Binding-site contacts:
Ligand atom CB contacts residue GLY283 of chain 1.E at 4.1 Å.
Ligand atom CG contacts residue GLY299 of chain 1.E at 3.6 Å.
Ligand atom CG contacts residue ASP281 of chain 1.E at 3.3 Å.
Ligand atom OE1 contacts residue ASP281 of chain 1.E at 4.0 Å.
Ligand atom C contacts residue ALA284 of chain 1.E at 3.9 Å (hydrophobic).
Ligand atom O contacts residue LEU295 of chain 1.E at 3.8 Å.
Ligand atom O contacts residue GLY299 of chain 1.E at 3.9 Å.
Ligand atom CB contacts residue ASP281 of chain 1.E at 4.0 Å.
Ligand atom CB contacts residue ALA284 of chain 1.E at 3.5 Å (hydrophobic).
Ligand atom CA contacts residue ALA284 of chain 1.E at 4.2 Å (hydrophobic).
Ligand atom O contacts residue LEU296 of chain 1.E at 3.3 Å (h-bond).
Ligand atom OE2 contacts residue ASP281 of chain 1.E at 4.1 Å.
Ligand atom N contacts residue ALA284 of chain 1.E at 4.2 Å.
Ligand atom OE1 contacts residue GLY283 of chain 1.E at 4.0 Å.
Ligand atom OXT contacts residue LEU296 of chain 1.E at 4.0 Å.
Ligand atom N contacts residue ALA287 of chain 1.E at 4.3 Å.
Ligand atom O contacts residue ALA284 of chain 1.E at 3.5 Å.
Ligand atom OXT contacts residue ALA287 of chain 1.E at 4.0 Å.
Ligand atom CB contacts residue GLY299 of chain 1.E at 3.8 Å.
Ligand atom CD contacts residue ASP281 of chain 1.E at 3.6 Å.
Ligand atom C contacts residue LEU296 of chain 1.E at 4.1 Å (hydrophobic).
Ligand atom N contacts residue GLY283 of chain 1.E at 3.9 Å.
Ligand atom OXT contacts residue SER294 of chain 1.E at 3.8 Å.
Ligand atom CG contacts residue LYS298 of chain 1.E at 4.3 Å.
Ligand atom OE1 contacts residue ALA284 of chain 1.E at 4.4 Å.

This small molecule binds to this protein.
Small molecule (SMILES): N[C@@H](CCC(=O)O)C(=O)O

Sequence of chain 1.E:
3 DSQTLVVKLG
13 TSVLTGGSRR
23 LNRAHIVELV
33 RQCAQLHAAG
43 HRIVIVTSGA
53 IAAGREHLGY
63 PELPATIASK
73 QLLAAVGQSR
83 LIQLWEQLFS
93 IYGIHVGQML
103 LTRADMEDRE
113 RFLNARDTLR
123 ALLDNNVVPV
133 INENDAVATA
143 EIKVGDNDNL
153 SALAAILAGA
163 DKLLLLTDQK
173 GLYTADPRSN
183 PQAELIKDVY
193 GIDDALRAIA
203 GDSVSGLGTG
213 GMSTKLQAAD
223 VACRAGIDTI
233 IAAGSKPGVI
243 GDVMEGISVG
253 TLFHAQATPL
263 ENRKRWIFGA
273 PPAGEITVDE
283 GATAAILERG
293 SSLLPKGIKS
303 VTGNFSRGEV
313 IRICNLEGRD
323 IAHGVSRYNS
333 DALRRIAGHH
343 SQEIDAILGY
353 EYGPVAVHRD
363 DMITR